A protein and the small-molecule ligand that binds it are described below.
Small molecule (SMILES): COC(=O)CCCNC(=O)c1cc2c([nH]c1=O)CCC2

Sequence of chain 1.B:
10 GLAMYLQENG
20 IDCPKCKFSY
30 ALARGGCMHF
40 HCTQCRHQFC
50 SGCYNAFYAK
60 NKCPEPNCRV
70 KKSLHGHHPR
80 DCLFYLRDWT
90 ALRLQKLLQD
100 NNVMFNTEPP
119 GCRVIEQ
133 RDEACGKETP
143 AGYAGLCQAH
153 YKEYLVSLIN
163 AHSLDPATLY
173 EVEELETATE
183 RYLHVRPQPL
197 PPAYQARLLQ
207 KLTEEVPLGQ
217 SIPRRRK

Binding-site contacts:
Ligand atom N11 contacts residue PHE39 of chain 1.B at 3.6 Å.
Ligand atom O4 contacts residue ALA32 of chain 1.B at 3.8 Å.
Ligand atom NA contacts residue HIS38 of chain 1.B at 3.6 Å (h-bond).
Ligand atom C7 contacts residue PHE39 of chain 1.B at 3.7 Å (hydrophobic).
Ligand atom C9 contacts residue LEU31 of chain 1.B at 3.8 Å (hydrophobic).
Ligand atom O2 contacts residue SER50 of chain 1.B at 3.0 Å (h-bond).
Ligand atom C10 contacts residue PHE39 of chain 1.B at 3.5 Å (hydrophobic).
Ligand atom C11 contacts residue LEU31 of chain 1.B at 3.4 Å (hydrophobic).
Ligand atom C3 contacts residue HIS38 of chain 1.B at 3.0 Å.
Ligand atom C1 contacts residue CYS36 of chain 1.B at 2.4 Å (hydrophobic).
Ligand atom C13 contacts residue TYR29 of chain 1.B at 3.5 Å (hydrophobic).
Ligand atom O4 contacts residue CYS36 of chain 1.B at 3.9 Å.
Ligand atom C9 contacts residue PHE39 of chain 1.B at 3.9 Å (hydrophobic).
Ligand atom C1 contacts residue HIS38 of chain 1.B at 3.6 Å.
Ligand atom O2 contacts residue ILE20 of chain 1.B at 4.0 Å.
Ligand atom C6 contacts residue ALA32 of chain 1.B at 3.0 Å (hydrophobic).
Ligand atom C14 contacts residue PHE39 of chain 1.B at 4.0 Å (hydrophobic).
Ligand atom C10 contacts residue HIS40 of chain 1.B at 3.5 Å.
Ligand atom O2 contacts residue CYS36 of chain 1.B at 3.1 Å (h-bond).
Ligand atom C8 contacts residue PHE39 of chain 1.B at 3.8 Å (hydrophobic).
Ligand atom C8 contacts residue LEU31 of chain 1.B at 3.9 Å (hydrophobic).
Ligand atom C4 contacts residue CYS36 of chain 1.B at 3.1 Å (hydrophobic).
Ligand atom C14 contacts residue TYR29 of chain 1.B at 3.7 Å (hydrophobic).
Ligand atom C4 contacts residue PHE39 of chain 1.B at 3.8 Å (hydrophobic).
Ligand atom O13 contacts residue HIS38 of chain 1.B at 3.6 Å.
Ligand atom C13 contacts residue THR42 of chain 1.B at 3.8 Å.
Ligand atom C2 contacts residue CYS36 of chain 1.B at 1.6 Å (hydrophobic).
Ligand atom C6 contacts residue ILE20 of chain 1.B at 3.9 Å (hydrophobic).
Ligand atom C11 contacts residue GLN125 of chain 1.B at 3.2 Å.
Ligand atom C14 contacts residue HIS40 of chain 1.B at 3.5 Å.
Ligand atom C14 contacts residue THR42 of chain 1.B at 3.3 Å.
Ligand atom C12 contacts residue PHE39 of chain 1.B at 3.6 Å (hydrophobic).
Ligand atom C3 contacts residue CYS36 of chain 1.B at 2.9 Å (hydrophobic).
Ligand atom NA contacts residue CYS36 of chain 1.B at 3.8 Å.
Ligand atom O13 contacts residue PHE39 of chain 1.B at 3.4 Å.
Ligand atom C2 contacts residue HIS38 of chain 1.B at 3.4 Å.
Ligand atom N11 contacts residue HIS40 of chain 1.B at 2.8 Å (h-bond).
Ligand atom C12 contacts residue HIS40 of chain 1.B at 3.7 Å.
Ligand atom O13 contacts residue HIS40 of chain 1.B at 2.9 Å (h-bond).
Ligand atom O2 contacts residue PHE39 of chain 1.B at 3.6 Å.